Sequence of chain 1.C:
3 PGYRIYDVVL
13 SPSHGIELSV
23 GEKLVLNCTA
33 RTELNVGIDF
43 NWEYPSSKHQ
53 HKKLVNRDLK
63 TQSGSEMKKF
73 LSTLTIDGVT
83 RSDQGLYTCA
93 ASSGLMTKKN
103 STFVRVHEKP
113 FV

The small molecule below binds the protein below.
Small molecule (SMILES): CC(=O)N[C@@H]1[C@@H](O)[C@H](O)[C@@H](CO)O[C@H]1O

Binding-site contacts:
Ligand atom C7 contacts residue ASP9 of chain 1.C at 4.5 Å.
Ligand atom O6 contacts residue VAL11 of chain 1.C at 3.8 Å.
Ligand atom C5 contacts residue ASN102 of chain 1.C at 3.6 Å.
Ligand atom C3 contacts residue ASN102 of chain 1.C at 3.9 Å.
Ligand atom C2 contacts residue VAL10 of chain 1.C at 3.6 Å (hydrophobic).
Ligand atom N2 contacts residue VAL10 of chain 1.C at 4.0 Å.
Ligand atom O7 contacts residue VAL10 of chain 1.C at 2.9 Å (h-bond).
Ligand atom C1 contacts residue ASN102 of chain 1.C at 1.4 Å.
Ligand atom N2 contacts residue ASN102 of chain 1.C at 3.0 Å (h-bond).
Ligand atom C1 contacts residue VAL10 of chain 1.C at 3.6 Å (hydrophobic).
Ligand atom C4 contacts residue ASN102 of chain 1.C at 4.2 Å.
Ligand atom N2 contacts residue LYS101 of chain 1.C at 4.3 Å.
Ligand atom C8 contacts residue LYS101 of chain 1.C at 3.3 Å.
Ligand atom O7 contacts residue ASN102 of chain 1.C at 3.9 Å.
Ligand atom C7 contacts residue ASN102 of chain 1.C at 3.6 Å.
Ligand atom C7 contacts residue VAL10 of chain 1.C at 3.6 Å (hydrophobic).
Ligand atom O5 contacts residue VAL10 of chain 1.C at 4.1 Å.
Ligand atom O5 contacts residue VAL11 of chain 1.C at 4.3 Å.
Ligand atom C2 contacts residue ASN102 of chain 1.C at 2.5 Å.
Ligand atom C7 contacts residue LYS101 of chain 1.C at 3.9 Å.
Ligand atom O7 contacts residue ASP9 of chain 1.C at 3.4 Å.
Ligand atom O5 contacts residue ASN102 of chain 1.C at 2.3 Å (h-bond).